Sequence of chain 1.J:
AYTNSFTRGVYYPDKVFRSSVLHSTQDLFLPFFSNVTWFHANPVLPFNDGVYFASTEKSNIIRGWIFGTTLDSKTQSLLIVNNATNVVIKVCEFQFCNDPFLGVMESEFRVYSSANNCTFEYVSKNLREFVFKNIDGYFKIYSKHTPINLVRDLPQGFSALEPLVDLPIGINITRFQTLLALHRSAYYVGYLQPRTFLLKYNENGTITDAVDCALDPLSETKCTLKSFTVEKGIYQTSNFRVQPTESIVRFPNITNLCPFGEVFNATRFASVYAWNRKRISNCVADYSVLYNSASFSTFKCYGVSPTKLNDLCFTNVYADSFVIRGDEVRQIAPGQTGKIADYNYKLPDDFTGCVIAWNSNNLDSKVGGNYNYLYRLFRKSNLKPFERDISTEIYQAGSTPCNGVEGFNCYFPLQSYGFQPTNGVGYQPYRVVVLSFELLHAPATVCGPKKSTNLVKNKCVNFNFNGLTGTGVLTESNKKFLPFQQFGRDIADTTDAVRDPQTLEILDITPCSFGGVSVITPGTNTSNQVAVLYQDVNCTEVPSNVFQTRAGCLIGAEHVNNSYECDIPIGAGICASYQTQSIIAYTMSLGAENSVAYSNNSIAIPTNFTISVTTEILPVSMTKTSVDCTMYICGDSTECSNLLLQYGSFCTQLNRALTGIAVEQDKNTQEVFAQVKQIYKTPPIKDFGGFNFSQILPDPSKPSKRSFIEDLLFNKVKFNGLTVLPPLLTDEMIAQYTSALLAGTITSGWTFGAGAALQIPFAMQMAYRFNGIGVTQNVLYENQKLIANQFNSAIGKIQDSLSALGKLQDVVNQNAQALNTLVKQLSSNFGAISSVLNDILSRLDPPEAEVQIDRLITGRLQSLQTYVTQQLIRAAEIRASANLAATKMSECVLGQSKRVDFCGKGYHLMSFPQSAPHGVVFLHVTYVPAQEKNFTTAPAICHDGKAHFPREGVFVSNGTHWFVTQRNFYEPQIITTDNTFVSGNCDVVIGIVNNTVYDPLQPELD

This small molecule binds to this protein.
Small molecule (SMILES): CC(=O)N[C@@H]1[C@@H](O)[C@H](O)[C@@H](CO)O[C@H]1O

Binding-site contacts:
Ligand atom C2 contacts residue ASN603 of chain 1.J at 2.4 Å.
Ligand atom C1 contacts residue ASN603 of chain 1.J at 1.4 Å.
Ligand atom C5 contacts residue ASN603 of chain 1.J at 3.7 Å.
Ligand atom O6 contacts residue ASN603 of chain 1.J at 3.8 Å.
Ligand atom O5 contacts residue ASN603 of chain 1.J at 2.4 Å (h-bond).
Ligand atom N2 contacts residue ASN603 of chain 1.J at 2.7 Å (h-bond).
Ligand atom O7 contacts residue ASN603 of chain 1.J at 3.6 Å (h-bond).
Ligand atom C8 contacts residue ASN603 of chain 1.J at 4.5 Å.
Ligand atom C7 contacts residue ASN603 of chain 1.J at 3.5 Å.
Ligand atom O7 contacts residue THR604 of chain 1.J at 3.9 Å.
Ligand atom C3 contacts residue ASN603 of chain 1.J at 3.7 Å.
Ligand atom C4 contacts residue ASN603 of chain 1.J at 4.2 Å.